Binding-site contacts:
Ligand atom N6 contacts residue SER413 of chain 1.Z at 3.6 Å.
Ligand atom N9 contacts residue HIS411 of chain 1.Z at 4.5 Å.
Ligand atom C6 contacts residue PRO202 of chain 1.Z at 4.0 Å (hydrophobic).
Ligand atom N9 contacts residue PRO202 of chain 1.Z at 4.3 Å.
Ligand atom C5 contacts residue PRO412 of chain 1.Z at 4.1 Å (hydrophobic).
Ligand atom N6 contacts residue GLY420 of chain 1.Z at 3.6 Å.
Ligand atom C4 contacts residue PRO202 of chain 1.Z at 4.0 Å (hydrophobic).
Ligand atom C5 contacts residue PRO202 of chain 1.Z at 3.9 Å (hydrophobic).
Ligand atom O3' contacts residue HIS409 of chain 1.DB at 4.4 Å.
Ligand atom C2 contacts residue PRO412 of chain 1.Z at 4.2 Å (hydrophobic).
Ligand atom N3 contacts residue PRO202 of chain 1.Z at 4.2 Å.
Ligand atom C2 contacts residue GLY420 of chain 1.Z at 3.8 Å.
Ligand atom O5' contacts residue PRO202 of chain 1.Z at 4.1 Å.
Ligand atom C6 contacts residue PRO412 of chain 1.Z at 3.6 Å (hydrophobic).
Ligand atom N6 contacts residue PRO412 of chain 1.Z at 3.6 Å.
Ligand atom C8 contacts residue HIS411 of chain 1.Z at 3.4 Å.
Ligand atom N1 contacts residue PRO202 of chain 1.Z at 4.0 Å.
Ligand atom N1 contacts residue GLY420 of chain 1.Z at 3.2 Å (h-bond).
Ligand atom N9 contacts residue PRO412 of chain 1.Z at 4.4 Å.
Ligand atom N1 contacts residue PRO412 of chain 1.Z at 3.7 Å.
Ligand atom O3P contacts residue PRO202 of chain 1.Z at 4.1 Å.
Ligand atom C6 contacts residue GLY420 of chain 1.Z at 4.3 Å.
Ligand atom C6 contacts residue SER413 of chain 1.Z at 4.4 Å.
Ligand atom N7 contacts residue SER413 of chain 1.Z at 4.3 Å.
Ligand atom C5' contacts residue PRO202 of chain 1.Z at 4.2 Å (hydrophobic).
Ligand atom O1P contacts residue PRO202 of chain 1.Z at 4.1 Å.
Ligand atom C6 contacts residue VAL201 of chain 1.Z at 4.5 Å (hydrophobic).
Ligand atom O4' contacts residue PRO202 of chain 1.Z at 4.4 Å.
Ligand atom C8 contacts residue PRO202 of chain 1.Z at 4.4 Å (hydrophobic).
Ligand atom N7 contacts residue HIS411 of chain 1.Z at 3.7 Å.
Ligand atom N1 contacts residue VAL201 of chain 1.Z at 4.0 Å.
Ligand atom C2' contacts residue HIS411 of chain 1.Z at 4.3 Å.
Ligand atom N6 contacts residue VAL201 of chain 1.Z at 4.5 Å.
Ligand atom N7 contacts residue PRO202 of chain 1.Z at 4.2 Å.
Ligand atom C4 contacts residue PRO412 of chain 1.Z at 4.1 Å (hydrophobic).
Ligand atom C2 contacts residue PRO202 of chain 1.Z at 4.0 Å (hydrophobic).
Ligand atom P contacts residue PRO202 of chain 1.Z at 4.4 Å.
Ligand atom N3 contacts residue PRO412 of chain 1.Z at 4.0 Å.

Sequence of chain 1.Z:
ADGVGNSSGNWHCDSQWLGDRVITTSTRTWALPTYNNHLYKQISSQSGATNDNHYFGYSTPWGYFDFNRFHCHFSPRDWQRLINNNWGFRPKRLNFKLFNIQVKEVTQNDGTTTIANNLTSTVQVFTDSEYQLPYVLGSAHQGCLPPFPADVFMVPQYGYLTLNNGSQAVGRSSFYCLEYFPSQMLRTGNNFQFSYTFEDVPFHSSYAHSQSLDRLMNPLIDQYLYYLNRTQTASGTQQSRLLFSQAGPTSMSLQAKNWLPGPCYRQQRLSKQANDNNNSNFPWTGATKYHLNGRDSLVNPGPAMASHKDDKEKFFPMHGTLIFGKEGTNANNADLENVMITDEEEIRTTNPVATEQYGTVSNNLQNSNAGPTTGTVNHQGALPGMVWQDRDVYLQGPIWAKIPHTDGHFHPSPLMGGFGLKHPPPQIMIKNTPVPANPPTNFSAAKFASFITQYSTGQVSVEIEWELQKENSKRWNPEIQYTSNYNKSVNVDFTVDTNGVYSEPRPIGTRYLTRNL

Sequence of chain 1.DB:
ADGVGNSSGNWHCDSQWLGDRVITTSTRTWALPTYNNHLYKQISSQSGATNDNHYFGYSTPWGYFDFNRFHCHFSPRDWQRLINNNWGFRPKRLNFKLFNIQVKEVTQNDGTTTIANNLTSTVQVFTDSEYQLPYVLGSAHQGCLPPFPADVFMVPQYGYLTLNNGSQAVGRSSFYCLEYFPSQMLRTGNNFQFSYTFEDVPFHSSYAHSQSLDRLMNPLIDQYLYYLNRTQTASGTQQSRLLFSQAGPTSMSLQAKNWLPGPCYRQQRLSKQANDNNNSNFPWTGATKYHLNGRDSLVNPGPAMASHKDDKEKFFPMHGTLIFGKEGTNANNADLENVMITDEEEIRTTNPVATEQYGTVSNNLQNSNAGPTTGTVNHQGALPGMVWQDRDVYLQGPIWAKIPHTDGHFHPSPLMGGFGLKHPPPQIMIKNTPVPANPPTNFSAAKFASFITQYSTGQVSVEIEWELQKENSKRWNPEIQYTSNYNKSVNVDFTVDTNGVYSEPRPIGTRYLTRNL

The small molecule below binds the protein below.
Small molecule (SMILES): Nc1ncnc2c1ncn2[C@H]1C[C@H](O)[C@@H](COP(=O)(O)O)O1